Sequence of chain 1.A:
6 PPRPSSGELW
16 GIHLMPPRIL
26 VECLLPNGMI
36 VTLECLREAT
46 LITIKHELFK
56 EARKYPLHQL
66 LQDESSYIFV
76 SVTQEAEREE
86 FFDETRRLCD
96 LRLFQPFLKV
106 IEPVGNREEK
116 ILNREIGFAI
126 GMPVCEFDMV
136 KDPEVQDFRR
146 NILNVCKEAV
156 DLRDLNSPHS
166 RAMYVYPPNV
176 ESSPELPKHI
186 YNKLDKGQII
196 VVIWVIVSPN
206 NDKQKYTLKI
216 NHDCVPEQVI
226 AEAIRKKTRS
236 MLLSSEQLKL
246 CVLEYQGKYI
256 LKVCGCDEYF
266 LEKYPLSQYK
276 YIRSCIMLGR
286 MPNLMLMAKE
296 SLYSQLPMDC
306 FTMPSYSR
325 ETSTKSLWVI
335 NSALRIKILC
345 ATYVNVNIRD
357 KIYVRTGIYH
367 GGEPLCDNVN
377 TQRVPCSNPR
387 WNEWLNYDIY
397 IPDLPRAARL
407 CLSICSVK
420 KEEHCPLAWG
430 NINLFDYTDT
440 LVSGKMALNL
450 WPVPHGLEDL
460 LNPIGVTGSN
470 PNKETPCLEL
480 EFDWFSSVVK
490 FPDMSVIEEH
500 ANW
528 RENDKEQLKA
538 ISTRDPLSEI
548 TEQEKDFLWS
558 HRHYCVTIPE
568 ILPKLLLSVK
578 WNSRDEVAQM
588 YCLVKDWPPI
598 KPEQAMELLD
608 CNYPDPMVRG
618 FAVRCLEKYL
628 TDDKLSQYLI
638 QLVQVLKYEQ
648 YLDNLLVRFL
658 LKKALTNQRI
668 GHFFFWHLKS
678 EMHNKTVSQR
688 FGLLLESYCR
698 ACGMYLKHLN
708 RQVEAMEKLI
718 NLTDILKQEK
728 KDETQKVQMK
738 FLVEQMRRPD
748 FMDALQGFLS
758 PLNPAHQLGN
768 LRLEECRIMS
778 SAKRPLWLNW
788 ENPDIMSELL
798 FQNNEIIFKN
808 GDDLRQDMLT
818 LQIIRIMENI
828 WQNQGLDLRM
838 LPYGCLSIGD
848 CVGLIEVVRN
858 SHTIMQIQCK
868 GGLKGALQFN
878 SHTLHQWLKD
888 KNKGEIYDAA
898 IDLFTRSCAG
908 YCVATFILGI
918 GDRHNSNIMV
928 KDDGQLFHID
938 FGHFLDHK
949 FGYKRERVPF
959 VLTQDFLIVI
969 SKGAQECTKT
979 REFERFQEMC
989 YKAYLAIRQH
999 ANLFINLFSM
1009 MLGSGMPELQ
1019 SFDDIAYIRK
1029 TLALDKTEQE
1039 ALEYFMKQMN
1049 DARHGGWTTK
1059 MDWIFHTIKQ

A protein and the small-molecule ligand that binds it are described below.
Small molecule (SMILES): Cc1ccccc1[C@@H]1NC(=O)c2cc(NC3COC3)cc(NC(=O)c3csc4ccccc34)c21

Binding-site contacts:
Ligand atom O1 contacts residue TYR1025 of chain 1.A at 3.5 Å.
Ligand atom C16 contacts residue LYS945 of chain 1.A at 3.7 Å.
Ligand atom C22 contacts residue GLN813 of chain 1.A at 3.8 Å.
Ligand atom C27 contacts residue LYS945 of chain 1.A at 3.5 Å.
Ligand atom C21 contacts residue THR817 of chain 1.A at 3.6 Å.
Ligand atom C10 contacts residue LYS945 of chain 1.A at 3.6 Å.
Ligand atom C16 contacts residue GLY916 of chain 1.A at 3.6 Å.
Ligand atom C18 contacts residue LEU942 of chain 1.A at 3.5 Å (hydrophobic).
Ligand atom C3 contacts residue PHE1006 of chain 1.A at 3.8 Å (hydrophobic).
Ligand atom C25 contacts residue LEU942 of chain 1.A at 3.8 Å (hydrophobic).
Ligand atom O2 contacts residue ARG953 of chain 1.A at 3.6 Å.
Ligand atom C20 contacts residue ILE917 of chain 1.A at 3.5 Å (hydrophobic).
Ligand atom C19 contacts residue LEU942 of chain 1.A at 3.8 Å (hydrophobic).
Ligand atom C5 contacts residue LEU915 of chain 1.A at 3.5 Å (hydrophobic).
Ligand atom C2 contacts residue ASP1022 of chain 1.A at 3.5 Å.
Ligand atom N1 contacts residue ASP1022 of chain 1.A at 2.7 Å (salt-bridge).
Ligand atom N3 contacts residue LEU915 of chain 1.A at 2.9 Å (h-bond).
Ligand atom C16 contacts residue LEU915 of chain 1.A at 3.6 Å (hydrophobic).
Ligand atom C9 contacts residue TYR1025 of chain 1.A at 3.5 Å (hydrophobic).
Ligand atom C22 contacts residue THR817 of chain 1.A at 3.5 Å.
Ligand atom C17 contacts residue LYS945 of chain 1.A at 3.5 Å.
Ligand atom C21 contacts residue PHE1006 of chain 1.A at 3.8 Å (hydrophobic).
Ligand atom C1 contacts residue ASP1022 of chain 1.A at 3.4 Å.
Ligand atom C5 contacts residue ILE1026 of chain 1.A at 3.8 Å (hydrophobic).
Ligand atom C17 contacts residue LEU915 of chain 1.A at 3.3 Å (hydrophobic).
Ligand atom C9 contacts residue ASP1022 of chain 1.A at 3.8 Å.
Ligand atom C20 contacts residue LEU915 of chain 1.A at 3.6 Å (hydrophobic).
Ligand atom C25 contacts residue GLU1016 of chain 1.A at 3.8 Å.
Ligand atom O3 contacts residue LEU942 of chain 1.A at 3.4 Å.
Ligand atom C15 contacts residue TYR1025 of chain 1.A at 3.2 Å (hydrophobic).
Ligand atom C4 contacts residue ILE1026 of chain 1.A at 3.6 Å (hydrophobic).
Ligand atom C6 contacts residue LEU915 of chain 1.A at 3.4 Å (hydrophobic).
Ligand atom C7 contacts residue ASP1022 of chain 1.A at 3.5 Å.
Ligand atom C1 contacts residue GLU1016 of chain 1.A at 3.7 Å.
Ligand atom O3 contacts residue LYS945 of chain 1.A at 3.0 Å (salt-bridge).
Ligand atom N1 contacts residue TYR1025 of chain 1.A at 3.5 Å.
Ligand atom S contacts residue THR817 of chain 1.A at 3.3 Å (h-bond).
Ligand atom C8 contacts residue ASP1022 of chain 1.A at 3.5 Å.
Ligand atom C6 contacts residue TYR1025 of chain 1.A at 3.5 Å (hydrophobic).
Ligand atom N2 contacts residue GLY916 of chain 1.A at 3.5 Å (h-bond).